Binding-site contacts:
Ligand atom C6 contacts residue ASN138 of chain 1.S at 4.4 Å.
Ligand atom N2 contacts residue ASN138 of chain 1.S at 3.8 Å.
Ligand atom C5 contacts residue ASN138 of chain 1.S at 3.7 Å.
Ligand atom C4 contacts residue ASN138 of chain 1.S at 4.4 Å.
Ligand atom O5 contacts residue ASN138 of chain 1.S at 2.3 Å (h-bond).
Ligand atom O6 contacts residue GLN85 of chain 1.S at 4.0 Å.
Ligand atom C2 contacts residue ASN138 of chain 1.S at 3.1 Å.
Ligand atom O6 contacts residue ASN138 of chain 1.S at 4.5 Å.
Ligand atom C3 contacts residue ASN138 of chain 1.S at 4.4 Å.
Ligand atom O6 contacts residue GLY137 of chain 1.S at 4.3 Å.
Ligand atom C1 contacts residue ASN138 of chain 1.S at 2.0 Å.

Sequence of chain 1.S:
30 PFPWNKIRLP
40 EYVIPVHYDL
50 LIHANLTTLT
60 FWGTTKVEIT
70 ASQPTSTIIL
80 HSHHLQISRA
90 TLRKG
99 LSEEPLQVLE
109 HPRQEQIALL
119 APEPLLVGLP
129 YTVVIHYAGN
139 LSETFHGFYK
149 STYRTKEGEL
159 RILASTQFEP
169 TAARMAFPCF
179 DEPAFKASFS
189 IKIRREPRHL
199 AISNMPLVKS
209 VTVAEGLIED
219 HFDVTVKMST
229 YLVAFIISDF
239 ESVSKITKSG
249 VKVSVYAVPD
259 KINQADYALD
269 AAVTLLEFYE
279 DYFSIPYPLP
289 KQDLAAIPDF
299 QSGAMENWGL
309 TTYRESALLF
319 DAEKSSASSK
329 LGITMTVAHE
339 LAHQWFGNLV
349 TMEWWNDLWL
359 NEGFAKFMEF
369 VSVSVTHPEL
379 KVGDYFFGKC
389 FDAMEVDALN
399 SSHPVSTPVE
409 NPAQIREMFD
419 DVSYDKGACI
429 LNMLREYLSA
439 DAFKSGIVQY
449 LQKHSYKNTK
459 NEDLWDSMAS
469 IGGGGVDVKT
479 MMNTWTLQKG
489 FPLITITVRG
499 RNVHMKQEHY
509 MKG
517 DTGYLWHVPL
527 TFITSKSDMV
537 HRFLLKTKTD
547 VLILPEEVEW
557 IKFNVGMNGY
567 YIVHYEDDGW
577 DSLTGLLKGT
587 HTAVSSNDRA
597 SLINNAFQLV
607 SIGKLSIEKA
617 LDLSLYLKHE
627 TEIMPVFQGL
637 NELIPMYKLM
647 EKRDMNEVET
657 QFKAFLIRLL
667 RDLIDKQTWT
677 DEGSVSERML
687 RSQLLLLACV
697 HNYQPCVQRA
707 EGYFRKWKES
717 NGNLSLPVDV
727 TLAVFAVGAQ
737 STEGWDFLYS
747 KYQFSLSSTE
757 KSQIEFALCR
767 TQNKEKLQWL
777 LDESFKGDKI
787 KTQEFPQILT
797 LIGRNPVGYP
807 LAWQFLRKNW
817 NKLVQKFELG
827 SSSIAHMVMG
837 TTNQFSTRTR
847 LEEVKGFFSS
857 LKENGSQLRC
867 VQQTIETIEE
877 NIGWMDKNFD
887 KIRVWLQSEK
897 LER

A small-molecule ligand and the protein it binds are described below.
Small molecule (SMILES): CC(=O)N[C@H]1[C@H](O[C@H]2[C@H](O)[C@@H](NC(C)=O)CO[C@@H]2CO)O[C@H](CO)[C@@H](O[C@@H]2O[C@H](CO)[C@@H](O)[C@H](O)[C@@H]2O)[C@@H]1O